The protein below binds the small molecule below.
Small molecule (SMILES): O=c1ccn([C@@H]2O[C@H](CO[P](=O)(O)O[C@H]3[C@@H](O)[C@H](n4ccc(=O)[nH]c4=O)O[C@@H]3COP(=O)(O)O)[C@@H](O)[C@H]2O)c(=O)[nH]1

Binding-site contacts:
Ligand atom N1 contacts residue VAL94 of chain 50.C at 1.9 Å.
Ligand atom C1' contacts residue TRP95 of chain 50.C at 2.4 Å (hydrophobic).
Ligand atom O4' contacts residue TRP95 of chain 50.C at 2.8 Å (h-bond).
Ligand atom OP1 contacts residue ASN136 of chain 50.C at 2.4 Å (h-bond).
Ligand atom N3 contacts residue LEU114 of chain 50.C at 2.9 Å (h-bond).
Ligand atom C4 contacts residue VAL107 of chain 50.C at 2.6 Å (hydrophobic).
Ligand atom O4 contacts residue GLY113 of chain 50.C at 2.0 Å.
Ligand atom C1' contacts residue VAL94 of chain 50.C at 2.6 Å (hydrophobic).
Ligand atom O4 contacts residue VAL107 of chain 50.C at 1.8 Å.
Ligand atom C5 contacts residue GLY113 of chain 50.C at 1.2 Å.
Ligand atom C6 contacts residue GLY113 of chain 50.C at 1.8 Å.
Ligand atom C6 contacts residue VAL94 of chain 50.C at 1.8 Å (hydrophobic).
Ligand atom OP2 contacts residue ASN133 of chain 50.C at 2.5 Å.
Ligand atom O2' contacts residue TRP95 of chain 50.C at 2.5 Å.
Ligand atom C4 contacts residue LEU114 of chain 50.C at 2.8 Å (hydrophobic).
Ligand atom C4 contacts residue VAL94 of chain 50.C at 2.8 Å (hydrophobic).
Ligand atom N1 contacts residue GLY113 of chain 50.C at 2.8 Å.
Ligand atom C4' contacts residue TRP95 of chain 50.C at 3.0 Å (hydrophobic).
Ligand atom N3 contacts residue LEU93 of chain 50.C at 1.6 Å (h-bond).
Ligand atom O2 contacts residue LEU93 of chain 50.C at 1.9 Å (h-bond).
Ligand atom C6 contacts residue TYR111 of chain 50.C at 3.1 Å (hydrophobic).
Ligand atom O4 contacts residue GLU131 of chain 50.C at 2.6 Å (salt-bridge).
Ligand atom N3 contacts residue GLY113 of chain 50.C at 2.1 Å.
Ligand atom O5' contacts residue ASN133 of chain 50.C at 2.9 Å (h-bond).
Ligand atom O4 contacts residue LEU114 of chain 50.C at 2.8 Å (h-bond).
Ligand atom C5 contacts residue VAL94 of chain 50.C at 2.5 Å (hydrophobic).
Ligand atom C2 contacts residue LEU93 of chain 50.C at 2.0 Å (hydrophobic).
Ligand atom C2 contacts residue GLY113 of chain 50.C at 2.8 Å.
Ligand atom C5 contacts residue THR110 of chain 50.C at 2.9 Å.
Ligand atom C4 contacts residue GLY113 of chain 50.C at 1.2 Å.
Ligand atom C6 contacts residue GLY112 of chain 50.C at 2.2 Å.
Ligand atom O2 contacts residue VAL94 of chain 50.C at 1.5 Å.
Ligand atom O3' contacts residue GLU131 of chain 50.C at 2.8 Å (salt-bridge).
Ligand atom C2 contacts residue VAL94 of chain 50.C at 1.7 Å (hydrophobic).
Ligand atom C5 contacts residue GLY112 of chain 50.C at 2.6 Å.
Ligand atom N3 contacts residue VAL107 of chain 50.C at 2.9 Å.
Ligand atom N1 contacts residue GLY112 of chain 50.C at 2.9 Å (h-bond).
Ligand atom N3 contacts residue VAL94 of chain 50.C at 2.3 Å.
Ligand atom C4 contacts residue LEU93 of chain 50.C at 2.9 Å (hydrophobic).
Ligand atom O4' contacts residue VAL94 of chain 50.C at 2.7 Å.

Sequence of chain 50.D:
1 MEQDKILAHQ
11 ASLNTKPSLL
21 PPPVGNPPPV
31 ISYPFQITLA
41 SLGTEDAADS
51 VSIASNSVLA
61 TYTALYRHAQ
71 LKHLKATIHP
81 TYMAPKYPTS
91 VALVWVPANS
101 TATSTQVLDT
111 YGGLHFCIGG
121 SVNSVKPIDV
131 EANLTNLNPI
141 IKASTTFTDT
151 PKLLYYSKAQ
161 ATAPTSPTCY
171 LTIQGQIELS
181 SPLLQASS

Sequence of chain 46.C:
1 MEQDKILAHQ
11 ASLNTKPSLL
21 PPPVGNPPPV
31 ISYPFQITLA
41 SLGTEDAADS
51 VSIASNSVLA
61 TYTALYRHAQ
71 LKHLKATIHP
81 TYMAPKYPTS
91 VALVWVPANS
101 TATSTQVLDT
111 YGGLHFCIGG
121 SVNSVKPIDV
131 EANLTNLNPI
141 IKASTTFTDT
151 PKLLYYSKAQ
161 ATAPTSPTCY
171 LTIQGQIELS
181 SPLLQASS

Sequence of chain 50.C:
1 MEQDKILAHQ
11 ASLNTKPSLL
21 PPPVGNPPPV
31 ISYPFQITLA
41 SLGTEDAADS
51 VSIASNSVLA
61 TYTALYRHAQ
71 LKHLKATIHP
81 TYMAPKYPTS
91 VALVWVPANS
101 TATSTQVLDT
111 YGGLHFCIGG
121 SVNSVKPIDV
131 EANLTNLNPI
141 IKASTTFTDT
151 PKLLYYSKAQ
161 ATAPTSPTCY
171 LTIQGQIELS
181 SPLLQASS